Sequence of chain 3.A:
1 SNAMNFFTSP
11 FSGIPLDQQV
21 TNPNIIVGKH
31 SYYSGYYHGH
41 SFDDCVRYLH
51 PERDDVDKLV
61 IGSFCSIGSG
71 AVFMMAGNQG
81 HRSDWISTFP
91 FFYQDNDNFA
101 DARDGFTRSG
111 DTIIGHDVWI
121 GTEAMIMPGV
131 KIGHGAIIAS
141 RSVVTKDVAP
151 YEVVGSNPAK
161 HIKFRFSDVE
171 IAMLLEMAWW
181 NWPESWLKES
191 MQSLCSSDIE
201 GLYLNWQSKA

This protein binds this small molecule.
Small molecule (SMILES): CN(C)c1ccc(C(=C2C=CC(=[N+](C)C)C=C2)c2ccc(N(C)C)cc2)cc1

Sequence of chain 1.A:
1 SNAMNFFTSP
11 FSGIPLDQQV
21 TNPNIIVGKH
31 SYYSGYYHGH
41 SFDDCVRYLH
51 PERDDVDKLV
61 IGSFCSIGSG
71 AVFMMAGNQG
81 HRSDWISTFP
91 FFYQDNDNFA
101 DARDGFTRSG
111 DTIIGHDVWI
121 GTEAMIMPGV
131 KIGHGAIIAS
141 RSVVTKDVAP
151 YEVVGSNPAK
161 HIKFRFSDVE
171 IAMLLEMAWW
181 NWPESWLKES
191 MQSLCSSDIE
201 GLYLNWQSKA

Binding-site contacts:
Ligand atom C10 contacts residue LEU49 of chain 3.A at 3.9 Å (hydrophobic).
Ligand atom C2 contacts residue HIS50 of chain 3.A at 4.0 Å.
Ligand atom C11 contacts residue TYR48 of chain 3.A at 4.0 Å (hydrophobic).
Ligand atom C25 contacts residue PHE7 of chain 1.A at 3.8 Å (hydrophobic).
Ligand atom C5 contacts residue PHE11 of chain 1.A at 3.8 Å (hydrophobic).
Ligand atom C16 contacts residue MET4 of chain 1.A at 3.8 Å (hydrophobic).
Ligand atom C7 contacts residue TYR48 of chain 3.A at 4.0 Å (hydrophobic).
Ligand atom C9 contacts residue MET4 of chain 1.A at 3.4 Å (hydrophobic).
Ligand atom C23 contacts residue LEU49 of chain 3.A at 3.6 Å (hydrophobic).
Ligand atom C22 contacts residue TYR36 of chain 1.A at 3.5 Å (hydrophobic).
Ligand atom C18 contacts residue SER9 of chain 1.A at 3.4 Å.
Ligand atom C22 contacts residue TYR37 of chain 1.A at 3.3 Å (hydrophobic).
Ligand atom C20 contacts residue PHE106 of chain 3.A at 3.9 Å (hydrophobic).
Ligand atom C13 contacts residue TYR48 of chain 3.A at 3.7 Å (hydrophobic).
Ligand atom C4 contacts residue PHE11 of chain 1.A at 3.3 Å (hydrophobic).
Ligand atom C3 contacts residue PHE11 of chain 1.A at 3.6 Å (hydrophobic).
Ligand atom C13 contacts residue PRO10 of chain 1.A at 3.9 Å (hydrophobic).
Ligand atom N2 contacts residue PHE7 of chain 1.A at 3.9 Å.
Ligand atom C21 contacts residue ARG53 of chain 3.A at 3.5 Å.
Ligand atom C20 contacts residue VAL56 of chain 3.A at 3.6 Å (hydrophobic).
Ligand atom C13 contacts residue THR8 of chain 1.A at 3.3 Å.
Ligand atom C6 contacts residue TYR48 of chain 3.A at 4.0 Å (hydrophobic).
Ligand atom C21 contacts residue PHE11 of chain 1.A at 3.7 Å (hydrophobic).
Ligand atom C2 contacts residue PRO10 of chain 1.A at 3.9 Å (hydrophobic).
Ligand atom N2 contacts residue TYR37 of chain 1.A at 3.4 Å (h-bond).
Ligand atom C15 contacts residue MET4 of chain 1.A at 3.7 Å (hydrophobic).
Ligand atom C23 contacts residue TYR37 of chain 1.A at 3.5 Å (hydrophobic).
Ligand atom N1 contacts residue PHE11 of chain 1.A at 3.8 Å.
Ligand atom C12 contacts residue TYR48 of chain 3.A at 3.6 Å (hydrophobic).
Ligand atom C19 contacts residue PRO10 of chain 1.A at 3.6 Å (hydrophobic).
Ligand atom C1 contacts residue PRO10 of chain 1.A at 3.7 Å (hydrophobic).
Ligand atom C11 contacts residue PHE7 of chain 1.A at 3.7 Å (hydrophobic).
Ligand atom C10 contacts residue PHE7 of chain 1.A at 3.6 Å (hydrophobic).
Ligand atom C12 contacts residue PHE7 of chain 1.A at 4.0 Å (hydrophobic).
Ligand atom C7 contacts residue HIS50 of chain 3.A at 3.8 Å.
Ligand atom C6 contacts residue HIS50 of chain 3.A at 3.8 Å.
Ligand atom C19 contacts residue SER9 of chain 1.A at 3.6 Å.
Ligand atom C12 contacts residue THR8 of chain 1.A at 3.9 Å.
Ligand atom C22 contacts residue PHE7 of chain 1.A at 3.6 Å (hydrophobic).
Ligand atom C14 contacts residue PRO10 of chain 1.A at 3.9 Å (hydrophobic).